This small molecule binds to this protein.
Small molecule (SMILES): CC(=O)N[C@@H]1[C@@H](O)[C@H](O)[C@@H](CO)O[C@H]1O

Binding-site contacts:
Ligand atom C5 contacts residue HIS36 of chain 1.A at 3.9 Å.
Ligand atom C2 contacts residue ASN61 of chain 1.A at 2.4 Å.
Ligand atom C5 contacts residue PHE80 of chain 1.A at 4.3 Å (hydrophobic).
Ligand atom O5 contacts residue ASN61 of chain 1.A at 2.4 Å (h-bond).
Ligand atom C7 contacts residue ASN61 of chain 1.A at 3.3 Å.
Ligand atom N2 contacts residue ASN61 of chain 1.A at 2.9 Å (h-bond).
Ligand atom C6 contacts residue HIS36 of chain 1.A at 3.8 Å.
Ligand atom C6 contacts residue PHE80 of chain 1.A at 3.9 Å (hydrophobic).
Ligand atom C3 contacts residue ASN61 of chain 1.A at 3.8 Å.
Ligand atom O7 contacts residue SER60 of chain 1.A at 4.4 Å.
Ligand atom O4 contacts residue HIS36 of chain 1.A at 4.2 Å.
Ligand atom O5 contacts residue PHE80 of chain 1.A at 4.4 Å.
Ligand atom O7 contacts residue ASN61 of chain 1.A at 3.1 Å (h-bond).
Ligand atom C5 contacts residue ASN61 of chain 1.A at 3.7 Å.
Ligand atom C1 contacts residue ASN61 of chain 1.A at 1.5 Å.
Ligand atom C4 contacts residue ASN61 of chain 1.A at 4.2 Å.

Sequence of chain 1.A:
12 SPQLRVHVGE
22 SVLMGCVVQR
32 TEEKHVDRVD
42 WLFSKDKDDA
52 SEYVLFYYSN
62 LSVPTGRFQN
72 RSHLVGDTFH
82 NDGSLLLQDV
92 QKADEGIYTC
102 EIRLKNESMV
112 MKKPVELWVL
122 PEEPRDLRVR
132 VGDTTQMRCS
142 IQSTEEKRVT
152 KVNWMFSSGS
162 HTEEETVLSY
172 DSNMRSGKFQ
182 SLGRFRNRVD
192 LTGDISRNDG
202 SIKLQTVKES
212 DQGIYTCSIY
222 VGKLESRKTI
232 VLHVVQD